Sequence of chain 4.C:
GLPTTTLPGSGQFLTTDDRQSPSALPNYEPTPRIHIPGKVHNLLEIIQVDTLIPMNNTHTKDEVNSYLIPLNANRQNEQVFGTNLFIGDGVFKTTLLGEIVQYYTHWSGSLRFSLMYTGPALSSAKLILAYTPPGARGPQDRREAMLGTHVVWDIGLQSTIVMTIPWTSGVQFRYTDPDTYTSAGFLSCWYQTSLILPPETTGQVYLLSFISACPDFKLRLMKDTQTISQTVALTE

The protein below binds the small molecule below.
Small molecule (SMILES): Cc1cc(CCCCCOc2ccc(C3=NCCO3)cc2Cl)on1

Binding-site contacts:
Ligand atom C5B contacts residue MET224 of chain 4.A at 3.5 Å (hydrophobic).
Ligand atom C5A contacts residue PHE186 of chain 4.A at 3.4 Å (hydrophobic).
Ligand atom O1B contacts residue ILE104 of chain 4.A at 3.8 Å.
Ligand atom C2C contacts residue TYR197 of chain 4.A at 3.8 Å (hydrophobic).
Ligand atom N3A contacts residue PRO174 of chain 4.A at 3.7 Å.
Ligand atom C4A contacts residue PRO174 of chain 4.A at 3.3 Å (hydrophobic).
Ligand atom C2A contacts residue PHE186 of chain 4.A at 3.2 Å (hydrophobic).
Ligand atom C5C contacts residue VAL191 of chain 4.A at 3.9 Å (hydrophobic).
Ligand atom C6B contacts residue TYR128 of chain 4.A at 3.8 Å (hydrophobic).
Ligand atom C3B contacts residue TYR152 of chain 4.A at 3.7 Å (hydrophobic).
Ligand atom C4C contacts residue VAL188 of chain 4.A at 3.9 Å (hydrophobic).
Ligand atom C1B contacts residue VAL188 of chain 4.A at 3.9 Å (hydrophobic).
Ligand atom C4 contacts residue LEU106 of chain 4.A at 3.6 Å (hydrophobic).
Ligand atom C3C contacts residue TYR128 of chain 4.A at 3.4 Å (hydrophobic).
Ligand atom O1A contacts residue PHE186 of chain 4.A at 2.8 Å.
Ligand atom CL1 contacts residue ILE104 of chain 4.A at 3.5 Å.
Ligand atom N3A contacts residue ALA24 of chain 4.C at 3.6 Å.
Ligand atom C4B contacts residue MET224 of chain 4.A at 3.8 Å (hydrophobic).
Ligand atom C4B contacts residue TYR152 of chain 4.A at 3.8 Å (hydrophobic).
Ligand atom C2B contacts residue TYR152 of chain 4.A at 3.8 Å (hydrophobic).
Ligand atom N2 contacts residue ASN219 of chain 4.A at 3.6 Å.
Ligand atom C5B contacts residue PHE186 of chain 4.A at 3.5 Å (hydrophobic).
Ligand atom C1C contacts residue LEU106 of chain 4.A at 3.5 Å (hydrophobic).
Ligand atom C5A contacts residue MET224 of chain 4.A at 3.5 Å (hydrophobic).
Ligand atom C4B contacts residue PHE186 of chain 4.A at 3.4 Å (hydrophobic).
Ligand atom C5A contacts residue ALA150 of chain 4.A at 3.9 Å (hydrophobic).
Ligand atom C2B contacts residue VAL188 of chain 4.A at 3.7 Å (hydrophobic).
Ligand atom C2C contacts residue TYR128 of chain 4.A at 3.8 Å (hydrophobic).
Ligand atom C31 contacts residue TYR197 of chain 4.A at 3.9 Å (hydrophobic).
Ligand atom N3A contacts residue PHE186 of chain 4.A at 3.9 Å.
Ligand atom C5C contacts residue TYR152 of chain 4.A at 3.9 Å (hydrophobic).
Ligand atom CL1 contacts residue TYR128 of chain 4.A at 3.3 Å.
Ligand atom C5 contacts residue LEU106 of chain 4.A at 3.7 Å (hydrophobic).
Ligand atom C5C contacts residue VAL188 of chain 4.A at 3.9 Å (hydrophobic).
Ligand atom O1A contacts residue MET224 of chain 4.A at 2.8 Å.
Ligand atom O1 contacts residue MET221 of chain 4.A at 3.2 Å (h-bond).
Ligand atom C4C contacts residue VAL191 of chain 4.A at 3.5 Å (hydrophobic).
Ligand atom C2A contacts residue MET224 of chain 4.A at 3.4 Å (hydrophobic).
Ligand atom C5A contacts residue VAL176 of chain 4.A at 3.2 Å (hydrophobic).
Ligand atom C1C contacts residue TYR128 of chain 4.A at 3.7 Å (hydrophobic).

Sequence of chain 4.A:
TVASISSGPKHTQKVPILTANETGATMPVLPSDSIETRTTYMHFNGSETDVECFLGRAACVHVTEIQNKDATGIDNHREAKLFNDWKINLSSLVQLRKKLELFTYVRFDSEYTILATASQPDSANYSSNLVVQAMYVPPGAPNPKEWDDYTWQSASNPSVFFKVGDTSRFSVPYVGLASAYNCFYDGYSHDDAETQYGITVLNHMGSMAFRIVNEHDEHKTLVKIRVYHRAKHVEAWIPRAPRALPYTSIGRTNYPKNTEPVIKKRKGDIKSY

Sequence of chain 3.C:
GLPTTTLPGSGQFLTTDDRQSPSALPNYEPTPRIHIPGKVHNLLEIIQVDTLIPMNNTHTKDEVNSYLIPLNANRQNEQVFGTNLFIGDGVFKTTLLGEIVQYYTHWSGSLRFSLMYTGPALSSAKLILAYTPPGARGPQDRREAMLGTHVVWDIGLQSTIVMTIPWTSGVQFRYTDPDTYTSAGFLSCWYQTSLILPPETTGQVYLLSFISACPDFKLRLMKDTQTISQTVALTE